Sequence of chain 1.A:
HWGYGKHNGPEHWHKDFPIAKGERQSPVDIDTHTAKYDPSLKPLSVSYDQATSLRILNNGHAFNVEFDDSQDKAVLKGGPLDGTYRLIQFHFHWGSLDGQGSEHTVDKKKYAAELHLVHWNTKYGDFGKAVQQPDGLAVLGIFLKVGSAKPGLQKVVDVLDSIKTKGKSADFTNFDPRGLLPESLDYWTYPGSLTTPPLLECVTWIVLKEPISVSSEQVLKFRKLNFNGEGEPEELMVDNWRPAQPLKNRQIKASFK

The small molecule below binds the protein below.
Small molecule (SMILES): Cc1ncc(-c2ccc(S(N)(=O)=O)cc2)o1

Binding-site contacts:
Ligand atom C2 contacts residue LEU197 of chain 1.A at 4.0 Å (hydrophobic).
Ligand atom S7 contacts residue THR198 of chain 1.A at 3.9 Å.
Ligand atom N10 contacts residue THR198 of chain 1.A at 2.8 Å (h-bond).
Ligand atom C6 contacts residue GLN92 of chain 1.A at 3.9 Å.
Ligand atom C11 contacts residue GOL1 of chain 1.E at 4.0 Å.
Ligand atom N10 contacts residue HIS119 of chain 1.A at 3.4 Å (h-bond).
Ligand atom O9 contacts residue VAL121 of chain 1.A at 3.8 Å.
Ligand atom C6 contacts residue GOL1 of chain 1.E at 4.0 Å.
Ligand atom C12 contacts residue GOL1 of chain 1.E at 4.0 Å.
Ligand atom C1 contacts residue LEU197 of chain 1.A at 4.0 Å (hydrophobic).
Ligand atom C4 contacts residue HIS94 of chain 1.A at 4.1 Å.
Ligand atom C5 contacts residue LEU197 of chain 1.A at 3.9 Å (hydrophobic).
Ligand atom C3 contacts residue THR199 of chain 1.A at 3.5 Å.
Ligand atom C16 contacts residue PRO201 of chain 1.A at 3.5 Å (hydrophobic).
Ligand atom O9 contacts residue VAL142 of chain 1.A at 3.9 Å.
Ligand atom S7 contacts residue HIS94 of chain 1.A at 3.9 Å.
Ligand atom O8 contacts residue TRP208 of chain 1.A at 3.6 Å.
Ligand atom O8 contacts residue ZN1 of chain 1.B at 4.1 Å.
Ligand atom O9 contacts residue HIS94 of chain 1.A at 3.2 Å.
Ligand atom N13 contacts residue PHE130 of chain 1.A at 3.6 Å.
Ligand atom S7 contacts residue HIS119 of chain 1.A at 4.0 Å.
Ligand atom O9 contacts residue HIS119 of chain 1.A at 3.5 Å (h-bond).
Ligand atom C2 contacts residue GOL1 of chain 1.E at 3.9 Å.
Ligand atom C5 contacts residue HIS94 of chain 1.A at 3.9 Å.
Ligand atom S7 contacts residue ZN1 of chain 1.B at 3.0 Å.
Ligand atom N10 contacts residue HIS96 of chain 1.A at 3.3 Å (h-bond).
Ligand atom N10 contacts residue HIS94 of chain 1.A at 3.3 Å (h-bond).
Ligand atom N10 contacts residue ZN1 of chain 1.B at 1.9 Å.
Ligand atom C4 contacts residue LEU197 of chain 1.A at 3.9 Å (hydrophobic).
Ligand atom C12 contacts residue PHE130 of chain 1.A at 3.6 Å (hydrophobic).
Ligand atom O8 contacts residue THR198 of chain 1.A at 3.0 Å (h-bond).
Ligand atom O9 contacts residue ZN1 of chain 1.B at 3.0 Å.
Ligand atom O8 contacts residue LEU197 of chain 1.A at 3.3 Å.
Ligand atom C1 contacts residue GOL1 of chain 1.E at 3.8 Å.
Ligand atom O15 contacts residue PRO201 of chain 1.A at 4.0 Å.
Ligand atom C2 contacts residue THR199 of chain 1.A at 3.3 Å.
Ligand atom C3 contacts residue LEU197 of chain 1.A at 3.9 Å (hydrophobic).
Ligand atom C5 contacts residue VAL121 of chain 1.A at 4.0 Å (hydrophobic).
Ligand atom C6 contacts residue LEU197 of chain 1.A at 4.0 Å (hydrophobic).
Ligand atom O8 contacts residue SER196 of chain 1.A at 4.1 Å.